Binding-site contacts:
Ligand atom O1 contacts residue TYR228 of chain 1.A at 3.3 Å.
Ligand atom C8 contacts residue SER71 of chain 1.A at 3.6 Å.
Ligand atom C1 contacts residue SER71 of chain 1.A at 2.5 Å.
Ligand atom O contacts residue ASN158 of chain 1.A at 3.7 Å.
Ligand atom C contacts residue SER71 of chain 1.A at 4.0 Å.
Ligand atom O5 contacts residue PHE126 of chain 1.A at 3.6 Å.
Ligand atom S1 contacts residue ALA298 of chain 1.A at 4.0 Å.
Ligand atom O1 contacts residue SER71 of chain 1.A at 3.0 Å (h-bond).
Ligand atom O contacts residue SER71 of chain 1.A at 2.6 Å (h-bond).
Ligand atom O4 contacts residue SER71 of chain 1.A at 2.3 Å (h-bond).
Ligand atom O1 contacts residue SER324 of chain 1.A at 3.4 Å (h-bond).
Ligand atom N2 contacts residue SER324 of chain 1.A at 3.7 Å.
Ligand atom C contacts residue PHE126 of chain 1.A at 3.6 Å (hydrophobic).
Ligand atom C3 contacts residue SER324 of chain 1.A at 3.1 Å.
Ligand atom C3 contacts residue THR325 of chain 1.A at 4.0 Å.
Ligand atom C7 contacts residue PHE126 of chain 1.A at 3.8 Å (hydrophobic).
Ligand atom O4 contacts residue SER324 of chain 1.A at 2.8 Å (h-bond).
Ligand atom O4 contacts residue GLY70 of chain 1.A at 4.1 Å.
Ligand atom O contacts residue TYR156 of chain 1.A at 4.2 Å.
Ligand atom C9 contacts residue ALA298 of chain 1.A at 3.4 Å (hydrophobic).
Ligand atom O contacts residue LYS74 of chain 1.A at 3.7 Å.
Ligand atom O1 contacts residue GLY70 of chain 1.A at 3.7 Å.
Ligand atom C11 contacts residue MET299 of chain 1.A at 3.7 Å (hydrophobic).
Ligand atom C7 contacts residue ASN158 of chain 1.A at 4.0 Å.
Ligand atom C2 contacts residue TYR228 of chain 1.A at 4.1 Å (hydrophobic).
Ligand atom C contacts residue ASN158 of chain 1.A at 3.6 Å.
Ligand atom C14 contacts residue SER71 of chain 1.A at 1.4 Å.
Ligand atom C contacts residue LEU125 of chain 1.A at 4.1 Å (hydrophobic).
Ligand atom C3 contacts residue TYR228 of chain 1.A at 4.0 Å (hydrophobic).
Ligand atom C2 contacts residue SER71 of chain 1.A at 3.7 Å.
Ligand atom N contacts residue SER71 of chain 1.A at 3.5 Å (h-bond).
Ligand atom C14 contacts residue SER324 of chain 1.A at 3.9 Å.
Ligand atom O4 contacts residue GLY323 of chain 1.A at 3.4 Å.
Ligand atom N contacts residue SER324 of chain 1.A at 3.4 Å (h-bond).
Ligand atom C2 contacts residue SER324 of chain 1.A at 3.0 Å.
Ligand atom C8 contacts residue SER324 of chain 1.A at 3.7 Å.
Ligand atom S contacts residue ASN158 of chain 1.A at 3.6 Å.
Ligand atom S contacts residue TYR228 of chain 1.A at 3.6 Å.
Ligand atom C6 contacts residue PHE126 of chain 1.A at 3.9 Å (hydrophobic).
Ligand atom S1 contacts residue SER71 of chain 1.A at 4.0 Å.

Sequence of chain 1.A:
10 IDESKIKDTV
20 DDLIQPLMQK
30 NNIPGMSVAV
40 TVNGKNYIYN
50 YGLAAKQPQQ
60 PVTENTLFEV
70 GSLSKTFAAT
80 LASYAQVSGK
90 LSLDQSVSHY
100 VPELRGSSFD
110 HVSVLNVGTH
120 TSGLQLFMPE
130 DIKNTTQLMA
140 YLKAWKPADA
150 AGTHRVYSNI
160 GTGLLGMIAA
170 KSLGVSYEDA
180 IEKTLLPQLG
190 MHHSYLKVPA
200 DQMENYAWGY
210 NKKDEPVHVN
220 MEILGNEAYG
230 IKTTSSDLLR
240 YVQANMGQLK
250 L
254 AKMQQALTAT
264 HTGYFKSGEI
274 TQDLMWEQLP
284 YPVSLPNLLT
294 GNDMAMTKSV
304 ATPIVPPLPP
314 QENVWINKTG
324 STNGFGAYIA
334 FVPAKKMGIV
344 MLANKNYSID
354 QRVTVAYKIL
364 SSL

This protein binds this small molecule.
Small molecule (SMILES): C=C1CS[C@H]([C@@](C=O)(NC(=O)Cc2cccs2)OC)N=C1C(=O)O